Sequence of chain 2.C:
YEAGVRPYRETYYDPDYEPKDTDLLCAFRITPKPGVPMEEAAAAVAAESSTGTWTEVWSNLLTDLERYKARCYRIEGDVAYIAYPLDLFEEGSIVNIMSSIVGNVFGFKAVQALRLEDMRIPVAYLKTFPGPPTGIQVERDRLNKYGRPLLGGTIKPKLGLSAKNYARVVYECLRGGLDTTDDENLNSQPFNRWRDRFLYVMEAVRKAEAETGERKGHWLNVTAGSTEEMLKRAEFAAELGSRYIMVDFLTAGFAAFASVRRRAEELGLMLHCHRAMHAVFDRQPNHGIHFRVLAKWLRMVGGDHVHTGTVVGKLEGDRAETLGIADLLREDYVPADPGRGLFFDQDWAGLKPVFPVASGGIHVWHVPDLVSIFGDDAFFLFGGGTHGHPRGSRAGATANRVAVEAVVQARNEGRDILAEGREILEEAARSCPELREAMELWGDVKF

Binding-site contacts:
Ligand atom O2P contacts residue THR58 of chain 2.C at 2.6 Å (h-bond).
Ligand atom O7 contacts residue ASP189 of chain 1.B at 3.0 Å (salt-bridge).
Ligand atom O7 contacts residue MG1 of chain 1.H at 2.1 Å.
Ligand atom O4 contacts residue SER365 of chain 1.B at 3.0 Å (h-bond).
Ligand atom O4 contacts residue GLY366 of chain 1.B at 3.2 Å.
Ligand atom C2 contacts residue MG1 of chain 1.H at 2.8 Å.
Ligand atom C3 contacts residue MG1 of chain 1.H at 3.0 Å.
Ligand atom O4P contacts residue ARG281 of chain 1.B at 3.0 Å (salt-bridge).
Ligand atom O1P contacts residue GLY367 of chain 1.B at 2.9 Å (h-bond).
Ligand atom O2P contacts residue GLY390 of chain 1.B at 2.8 Å (h-bond).
Ligand atom O7 contacts residue LYS161 of chain 1.B at 3.4 Å (salt-bridge).
Ligand atom O1P contacts residue TRP59 of chain 2.C at 3.3 Å.
Ligand atom O3 contacts residue HIS280 of chain 1.B at 3.0 Å (h-bond).
Ligand atom O7 contacts residue GLU190 of chain 1.B at 3.1 Å (salt-bridge).
Ligand atom O6P contacts residue ARG281 of chain 1.B at 3.0 Å (salt-bridge).
Ligand atom O2 contacts residue THR159 of chain 1.B at 2.9 Å (h-bond).
Ligand atom O3 contacts residue MG1 of chain 1.H at 2.1 Å.
Ligand atom O2 contacts residue LYS161 of chain 1.B at 3.0 Å (salt-bridge).
Ligand atom C3 contacts residue KCX187 of chain 1.B at 3.0 Å.
Ligand atom O1P contacts residue LYS320 of chain 1.B at 2.6 Å (salt-bridge).
Ligand atom O5 contacts residue LEU321 of chain 1.B at 3.2 Å.
Ligand atom P1 contacts residue THR58 of chain 2.C at 3.6 Å.
Ligand atom O1 contacts residue LYS161 of chain 1.B at 3.2 Å (salt-bridge).
Ligand atom O3 contacts residue GLU190 of chain 1.B at 3.1 Å (salt-bridge).
Ligand atom O6 contacts residue GLU53 of chain 2.C at 3.5 Å (salt-bridge).
Ligand atom O5P contacts residue SER365 of chain 1.B at 3.3 Å (h-bond).
Ligand atom O7 contacts residue LYS163 of chain 1.B at 2.8 Å (salt-bridge).
Ligand atom O1P contacts residue GLY366 of chain 1.B at 3.5 Å.
Ligand atom O3P contacts residue GLY389 of chain 1.B at 2.9 Å (h-bond).
Ligand atom O2 contacts residue ASP189 of chain 1.B at 3.4 Å (salt-bridge).
Ligand atom O2P contacts residue LYS161 of chain 1.B at 3.4 Å.
Ligand atom O5P contacts residue HIS313 of chain 1.B at 2.7 Å (h-bond).
Ligand atom C contacts residue LYS161 of chain 1.B at 3.5 Å.
Ligand atom O3 contacts residue KCX187 of chain 1.B at 2.4 Å (h-bond).
Ligand atom O2 contacts residue KCX187 of chain 1.B at 3.3 Å (h-bond).
Ligand atom O6 contacts residue LYS320 of chain 1.B at 3.0 Å (salt-bridge).
Ligand atom O4P contacts residue LEU321 of chain 1.B at 3.5 Å.
Ligand atom O2 contacts residue MG1 of chain 1.H at 2.3 Å.
Ligand atom O7 contacts residue ASN109 of chain 2.C at 3.1 Å (h-bond).
Ligand atom C contacts residue MG1 of chain 1.H at 2.8 Å.

The small molecule below binds the protein below.
Small molecule (SMILES): O=C(O)[C@@](O)(COP(=O)(O)O)[C@H](O)[C@H](O)COP(=O)(O)O

Sequence of chain 1.B:
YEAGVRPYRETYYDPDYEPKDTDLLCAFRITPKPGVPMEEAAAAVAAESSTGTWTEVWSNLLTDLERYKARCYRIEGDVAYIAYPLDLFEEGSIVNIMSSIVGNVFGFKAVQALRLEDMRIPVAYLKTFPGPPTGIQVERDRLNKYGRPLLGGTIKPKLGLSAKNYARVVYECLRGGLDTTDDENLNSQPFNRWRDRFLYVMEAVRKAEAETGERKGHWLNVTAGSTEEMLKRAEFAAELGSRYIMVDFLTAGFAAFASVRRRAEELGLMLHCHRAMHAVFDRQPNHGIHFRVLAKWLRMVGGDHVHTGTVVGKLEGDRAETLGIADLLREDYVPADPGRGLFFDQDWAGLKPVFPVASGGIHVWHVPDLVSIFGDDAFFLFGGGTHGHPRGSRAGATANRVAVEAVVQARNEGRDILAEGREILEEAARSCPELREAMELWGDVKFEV